Sequence of chain 1.L:
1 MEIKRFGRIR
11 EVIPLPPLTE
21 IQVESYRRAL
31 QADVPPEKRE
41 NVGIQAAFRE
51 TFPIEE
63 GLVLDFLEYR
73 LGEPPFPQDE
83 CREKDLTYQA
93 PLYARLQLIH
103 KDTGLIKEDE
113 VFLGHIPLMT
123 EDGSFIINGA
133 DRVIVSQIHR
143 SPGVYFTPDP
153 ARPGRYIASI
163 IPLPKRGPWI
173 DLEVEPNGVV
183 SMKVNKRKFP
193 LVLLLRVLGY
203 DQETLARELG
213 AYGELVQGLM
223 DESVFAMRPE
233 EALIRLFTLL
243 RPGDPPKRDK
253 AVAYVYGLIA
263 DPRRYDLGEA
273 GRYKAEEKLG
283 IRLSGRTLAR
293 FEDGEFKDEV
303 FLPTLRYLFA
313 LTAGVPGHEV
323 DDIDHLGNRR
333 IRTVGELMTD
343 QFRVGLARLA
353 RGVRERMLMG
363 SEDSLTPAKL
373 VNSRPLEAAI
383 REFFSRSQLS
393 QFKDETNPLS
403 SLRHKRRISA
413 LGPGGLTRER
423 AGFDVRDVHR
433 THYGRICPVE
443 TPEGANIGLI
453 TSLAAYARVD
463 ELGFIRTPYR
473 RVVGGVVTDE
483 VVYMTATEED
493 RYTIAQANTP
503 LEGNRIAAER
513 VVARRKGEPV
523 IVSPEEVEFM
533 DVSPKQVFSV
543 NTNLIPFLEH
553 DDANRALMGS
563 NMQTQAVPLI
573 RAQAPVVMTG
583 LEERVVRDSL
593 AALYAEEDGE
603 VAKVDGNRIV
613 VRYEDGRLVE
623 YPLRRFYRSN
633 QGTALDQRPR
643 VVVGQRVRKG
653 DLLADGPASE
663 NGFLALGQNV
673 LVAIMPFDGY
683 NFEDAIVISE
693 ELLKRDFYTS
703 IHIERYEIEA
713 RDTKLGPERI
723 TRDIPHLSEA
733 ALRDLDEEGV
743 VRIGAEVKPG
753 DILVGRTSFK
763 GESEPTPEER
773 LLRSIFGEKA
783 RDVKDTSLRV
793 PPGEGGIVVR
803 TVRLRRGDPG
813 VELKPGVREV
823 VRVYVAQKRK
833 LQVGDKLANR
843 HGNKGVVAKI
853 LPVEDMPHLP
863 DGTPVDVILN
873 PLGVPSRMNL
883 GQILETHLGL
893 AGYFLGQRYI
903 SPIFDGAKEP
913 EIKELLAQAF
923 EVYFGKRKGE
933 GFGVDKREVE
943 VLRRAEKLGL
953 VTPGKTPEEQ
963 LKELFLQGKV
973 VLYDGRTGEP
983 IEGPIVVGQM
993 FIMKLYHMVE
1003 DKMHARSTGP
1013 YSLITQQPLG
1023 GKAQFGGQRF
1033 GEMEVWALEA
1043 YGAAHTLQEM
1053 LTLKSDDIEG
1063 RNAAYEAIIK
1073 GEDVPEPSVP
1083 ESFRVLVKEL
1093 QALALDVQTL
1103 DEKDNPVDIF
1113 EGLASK

Binding-site contacts:
Ligand atom C5' contacts residue ASP741 of chain 1.M at 4.0 Å.
Ligand atom O3' contacts residue ASP743 of chain 1.M at 3.0 Å (salt-bridge).
Ligand atom C2' contacts residue 2TM1 of chain 1.IA at 3.4 Å.
Ligand atom O4' contacts residue HIS999 of chain 1.L at 3.5 Å.
Ligand atom C6 contacts residue 2TM1 of chain 1.IA at 3.4 Å.
Ligand atom N3 contacts residue 2TM1 of chain 1.IA at 3.9 Å.
Ligand atom C3' contacts residue 2TM1 of chain 1.IA at 3.9 Å.
Ligand atom O3' contacts residue LYS838 of chain 1.L at 3.4 Å (salt-bridge).
Ligand atom O5' contacts residue GLN567 of chain 1.L at 3.6 Å (h-bond).
Ligand atom C4 contacts residue 2TM1 of chain 1.IA at 4.0 Å.
Ligand atom O2' contacts residue ASP743 of chain 1.M at 2.6 Å (salt-bridge).
Ligand atom O3' contacts residue 2TM1 of chain 1.IA at 3.6 Å.
Ligand atom OP1 contacts residue LYS838 of chain 1.L at 3.1 Å (salt-bridge).
Ligand atom O3' contacts residue ASP741 of chain 1.M at 3.0 Å (salt-bridge).
Ligand atom P contacts residue LYS846 of chain 1.L at 3.6 Å.
Ligand atom C4' contacts residue MG1 of chain 1.EA at 3.8 Å.
Ligand atom O5' contacts residue HIS999 of chain 1.L at 3.4 Å (h-bond).
Ligand atom C2' contacts residue ASP743 of chain 1.M at 3.9 Å.
Ligand atom N1 contacts residue 2TM1 of chain 1.IA at 3.2 Å (h-bond).
Ligand atom C2' contacts residue MG1 of chain 1.EA at 3.9 Å.
Ligand atom C3' contacts residue ASP743 of chain 1.M at 3.7 Å.
Ligand atom O2' contacts residue ARG704 of chain 1.M at 2.8 Å (salt-bridge).
Ligand atom O3' contacts residue ASP739 of chain 1.M at 3.8 Å.
Ligand atom C2' contacts residue ARG704 of chain 1.M at 3.6 Å.
Ligand atom O2' contacts residue LYS1004 of chain 1.L at 3.7 Å.
Ligand atom C5' contacts residue HIS999 of chain 1.L at 3.8 Å.
Ligand atom C4' contacts residue ASP741 of chain 1.M at 4.0 Å.
Ligand atom C2 contacts residue 2TM1 of chain 1.IA at 3.4 Å.
Ligand atom O3' contacts residue MG1 of chain 1.EA at 1.8 Å.
Ligand atom C3' contacts residue MG1 of chain 1.EA at 3.2 Å.
Ligand atom C5 contacts residue 2TM1 of chain 1.IA at 3.9 Å.
Ligand atom P contacts residue LYS838 of chain 1.L at 3.9 Å.
Ligand atom O2' contacts residue MG1 of chain 1.EA at 3.6 Å.
Ligand atom C4' contacts residue ASP743 of chain 1.M at 3.6 Å.
Ligand atom OP1 contacts residue LYS846 of chain 1.L at 2.5 Å (salt-bridge).
Ligand atom OP2 contacts residue LYS846 of chain 1.L at 4.0 Å.
Ligand atom N6 contacts residue 2TM1 of chain 1.IA at 3.1 Å (h-bond).
Ligand atom C4' contacts residue HIS999 of chain 1.L at 3.5 Å.
Ligand atom C5' contacts residue GLN567 of chain 1.L at 4.0 Å.
Ligand atom O2' contacts residue 2TM1 of chain 1.IA at 4.0 Å.

This protein binds this small molecule.
Small molecule (SMILES): Nc1nc(=O)c2ncn([C@@H]3O[C@H](CO)[C@@H](O[P](=O)(O)OC[C@H]4O[C@@H](n5cnc6c(N)ncnc65)[C@H](O)[C@@H]4O)[C@H]3O)c2[nH]1

Sequence of chain 1.M:
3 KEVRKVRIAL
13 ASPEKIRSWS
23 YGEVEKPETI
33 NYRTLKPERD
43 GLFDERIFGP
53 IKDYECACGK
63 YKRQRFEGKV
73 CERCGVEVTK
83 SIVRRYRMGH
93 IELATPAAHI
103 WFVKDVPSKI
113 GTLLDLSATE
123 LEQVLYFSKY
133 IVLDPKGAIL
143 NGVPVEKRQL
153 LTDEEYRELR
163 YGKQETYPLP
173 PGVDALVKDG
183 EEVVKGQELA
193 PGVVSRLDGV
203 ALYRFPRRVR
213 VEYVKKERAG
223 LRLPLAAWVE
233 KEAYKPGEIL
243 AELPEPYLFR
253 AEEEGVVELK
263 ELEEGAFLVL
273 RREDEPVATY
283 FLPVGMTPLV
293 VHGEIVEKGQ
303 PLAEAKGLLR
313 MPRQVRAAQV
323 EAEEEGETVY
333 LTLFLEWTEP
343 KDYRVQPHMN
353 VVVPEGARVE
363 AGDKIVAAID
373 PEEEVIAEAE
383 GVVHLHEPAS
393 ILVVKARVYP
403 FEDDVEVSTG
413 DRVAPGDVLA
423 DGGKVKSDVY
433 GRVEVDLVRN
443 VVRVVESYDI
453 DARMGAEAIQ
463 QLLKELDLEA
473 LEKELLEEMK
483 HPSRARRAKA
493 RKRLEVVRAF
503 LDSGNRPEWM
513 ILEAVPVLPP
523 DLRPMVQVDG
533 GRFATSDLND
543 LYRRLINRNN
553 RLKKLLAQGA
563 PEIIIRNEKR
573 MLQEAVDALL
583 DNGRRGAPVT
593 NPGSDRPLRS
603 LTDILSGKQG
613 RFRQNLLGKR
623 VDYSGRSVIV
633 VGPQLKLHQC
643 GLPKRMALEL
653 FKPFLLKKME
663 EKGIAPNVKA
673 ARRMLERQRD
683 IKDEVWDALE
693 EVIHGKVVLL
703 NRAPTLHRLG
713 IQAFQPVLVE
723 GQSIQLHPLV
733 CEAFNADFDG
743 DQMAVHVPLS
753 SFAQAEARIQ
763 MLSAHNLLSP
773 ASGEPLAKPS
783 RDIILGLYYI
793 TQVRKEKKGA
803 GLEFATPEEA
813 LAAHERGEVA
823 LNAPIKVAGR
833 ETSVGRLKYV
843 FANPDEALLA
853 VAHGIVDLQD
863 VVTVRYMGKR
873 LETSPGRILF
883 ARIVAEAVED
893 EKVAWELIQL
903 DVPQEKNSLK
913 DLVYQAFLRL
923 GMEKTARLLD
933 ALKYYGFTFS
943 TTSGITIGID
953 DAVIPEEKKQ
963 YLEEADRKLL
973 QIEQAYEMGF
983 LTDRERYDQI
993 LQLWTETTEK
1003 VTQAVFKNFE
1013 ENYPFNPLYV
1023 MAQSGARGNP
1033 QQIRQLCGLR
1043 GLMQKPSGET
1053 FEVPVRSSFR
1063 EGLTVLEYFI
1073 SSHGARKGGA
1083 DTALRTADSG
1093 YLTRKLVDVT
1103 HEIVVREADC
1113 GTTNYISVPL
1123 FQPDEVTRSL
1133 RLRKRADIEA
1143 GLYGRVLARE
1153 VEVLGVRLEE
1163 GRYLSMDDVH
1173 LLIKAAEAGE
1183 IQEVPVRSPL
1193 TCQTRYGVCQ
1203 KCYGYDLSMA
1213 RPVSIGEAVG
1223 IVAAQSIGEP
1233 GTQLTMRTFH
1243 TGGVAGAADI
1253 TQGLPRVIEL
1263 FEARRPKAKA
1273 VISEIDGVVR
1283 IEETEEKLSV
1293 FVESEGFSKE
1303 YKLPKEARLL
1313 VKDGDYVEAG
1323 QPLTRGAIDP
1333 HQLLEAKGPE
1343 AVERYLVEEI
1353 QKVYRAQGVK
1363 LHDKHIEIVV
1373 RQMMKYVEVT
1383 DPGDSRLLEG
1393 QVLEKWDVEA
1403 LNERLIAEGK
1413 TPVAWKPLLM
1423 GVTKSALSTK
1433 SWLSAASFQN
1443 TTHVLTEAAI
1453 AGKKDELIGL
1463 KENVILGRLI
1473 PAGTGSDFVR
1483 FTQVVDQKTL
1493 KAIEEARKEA